Sequence of chain 1.A:
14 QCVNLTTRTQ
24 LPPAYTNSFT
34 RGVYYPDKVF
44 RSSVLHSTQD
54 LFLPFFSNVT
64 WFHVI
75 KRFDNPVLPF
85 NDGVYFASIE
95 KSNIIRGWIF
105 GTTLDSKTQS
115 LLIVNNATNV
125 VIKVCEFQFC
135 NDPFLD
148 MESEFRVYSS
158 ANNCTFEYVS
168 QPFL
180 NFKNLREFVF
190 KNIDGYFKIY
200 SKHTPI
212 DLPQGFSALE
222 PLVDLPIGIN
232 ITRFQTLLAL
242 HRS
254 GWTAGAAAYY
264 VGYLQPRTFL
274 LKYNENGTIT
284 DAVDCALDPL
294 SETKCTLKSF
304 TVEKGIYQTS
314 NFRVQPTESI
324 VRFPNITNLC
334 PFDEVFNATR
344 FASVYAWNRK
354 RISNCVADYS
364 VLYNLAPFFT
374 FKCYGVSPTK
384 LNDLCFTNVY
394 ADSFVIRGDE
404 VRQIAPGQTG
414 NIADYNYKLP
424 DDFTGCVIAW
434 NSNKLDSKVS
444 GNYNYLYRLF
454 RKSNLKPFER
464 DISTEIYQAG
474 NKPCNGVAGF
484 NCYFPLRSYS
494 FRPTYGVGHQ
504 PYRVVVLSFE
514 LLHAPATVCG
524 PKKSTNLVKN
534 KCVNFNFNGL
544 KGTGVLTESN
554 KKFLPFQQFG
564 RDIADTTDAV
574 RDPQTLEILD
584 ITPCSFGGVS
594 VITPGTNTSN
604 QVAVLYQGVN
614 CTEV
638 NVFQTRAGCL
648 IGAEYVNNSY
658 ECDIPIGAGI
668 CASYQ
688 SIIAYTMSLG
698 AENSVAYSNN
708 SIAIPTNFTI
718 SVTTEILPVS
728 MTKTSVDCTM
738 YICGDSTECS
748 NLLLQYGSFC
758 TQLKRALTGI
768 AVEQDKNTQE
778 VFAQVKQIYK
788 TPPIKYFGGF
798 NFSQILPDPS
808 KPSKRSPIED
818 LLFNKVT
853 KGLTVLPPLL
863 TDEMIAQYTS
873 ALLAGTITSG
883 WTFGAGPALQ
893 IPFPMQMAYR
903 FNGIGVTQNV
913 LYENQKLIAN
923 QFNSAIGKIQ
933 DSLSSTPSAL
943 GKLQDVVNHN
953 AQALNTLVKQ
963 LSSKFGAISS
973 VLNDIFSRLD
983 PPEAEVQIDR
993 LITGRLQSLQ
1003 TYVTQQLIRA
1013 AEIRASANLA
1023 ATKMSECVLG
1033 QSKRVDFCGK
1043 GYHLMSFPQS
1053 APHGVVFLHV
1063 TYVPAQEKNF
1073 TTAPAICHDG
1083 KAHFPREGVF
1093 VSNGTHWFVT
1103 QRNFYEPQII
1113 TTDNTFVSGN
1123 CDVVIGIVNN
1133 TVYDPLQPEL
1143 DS

A small-molecule ligand and the protein it binds are described below.
Small molecule (SMILES): CC(=O)N[C@H]1[C@H](O[C@H]2[C@H](O)[C@@H](NC(C)=O)CO[C@@H]2CO)O[C@H](CO)[C@@H](O)[C@@H]1O

Binding-site contacts:
Ligand atom O6 contacts residue ASN798 of chain 1.A at 4.5 Å.
Ligand atom C1 contacts residue SER800 of chain 1.A at 3.7 Å.
Ligand atom C3 contacts residue ASN798 of chain 1.A at 3.8 Å.
Ligand atom O6 contacts residue SER800 of chain 1.A at 4.0 Å.
Ligand atom C7 contacts residue ASN798 of chain 1.A at 3.7 Å.
Ligand atom C5 contacts residue ASN798 of chain 1.A at 3.7 Å.
Ligand atom C6 contacts residue GLN801 of chain 1.A at 3.4 Å.
Ligand atom O5 contacts residue SER800 of chain 1.A at 3.2 Å (h-bond).
Ligand atom C8 contacts residue GLN801 of chain 1.A at 4.4 Å.
Ligand atom O5 contacts residue ASN798 of chain 1.A at 2.3 Å (h-bond).
Ligand atom C5 contacts residue GLN801 of chain 1.A at 4.2 Å.
Ligand atom C2 contacts residue ASN798 of chain 1.A at 2.5 Å.
Ligand atom O7 contacts residue ASN798 of chain 1.A at 3.9 Å.
Ligand atom C1 contacts residue ASN798 of chain 1.A at 1.4 Å.
Ligand atom O6 contacts residue GLN801 of chain 1.A at 3.8 Å.
Ligand atom C6 contacts residue SER800 of chain 1.A at 3.5 Å.
Ligand atom C4 contacts residue ASN798 of chain 1.A at 4.2 Å.
Ligand atom N2 contacts residue ASN798 of chain 1.A at 3.0 Å (h-bond).
Ligand atom C5 contacts residue SER800 of chain 1.A at 3.3 Å.